Sequence of chain 28.A:
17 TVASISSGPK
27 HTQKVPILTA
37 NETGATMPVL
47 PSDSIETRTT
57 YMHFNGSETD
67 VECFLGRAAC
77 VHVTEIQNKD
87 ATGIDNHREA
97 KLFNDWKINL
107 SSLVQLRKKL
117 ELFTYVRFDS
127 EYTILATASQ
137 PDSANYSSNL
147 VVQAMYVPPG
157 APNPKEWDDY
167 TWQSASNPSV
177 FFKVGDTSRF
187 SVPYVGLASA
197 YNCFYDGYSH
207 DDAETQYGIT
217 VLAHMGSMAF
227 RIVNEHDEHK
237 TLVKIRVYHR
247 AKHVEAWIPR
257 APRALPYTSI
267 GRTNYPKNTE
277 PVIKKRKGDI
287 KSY

Sequence of chain 28.C:
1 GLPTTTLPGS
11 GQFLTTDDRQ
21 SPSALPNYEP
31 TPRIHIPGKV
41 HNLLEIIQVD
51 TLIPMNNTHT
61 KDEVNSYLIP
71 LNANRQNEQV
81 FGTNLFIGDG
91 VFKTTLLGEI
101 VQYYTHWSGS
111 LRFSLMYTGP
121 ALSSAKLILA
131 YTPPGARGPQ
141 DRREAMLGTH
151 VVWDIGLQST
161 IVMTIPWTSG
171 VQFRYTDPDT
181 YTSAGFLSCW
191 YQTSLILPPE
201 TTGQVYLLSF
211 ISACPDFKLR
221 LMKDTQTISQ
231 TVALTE

Binding-site contacts:
Ligand atom N3A contacts residue TYR152 of chain 28.A at 3.5 Å.
Ligand atom C5A contacts residue ALA150 of chain 28.A at 4.0 Å (hydrophobic).
Ligand atom O1B contacts residue TYR128 of chain 28.A at 3.4 Å (h-bond).
Ligand atom O1A contacts residue PHE186 of chain 28.A at 3.0 Å.
Ligand atom C5B contacts residue PHE186 of chain 28.A at 3.9 Å (hydrophobic).
Ligand atom C4 contacts residue LEU106 of chain 28.A at 3.5 Å (hydrophobic).
Ligand atom C3B contacts residue TYR152 of chain 28.A at 3.7 Å (hydrophobic).
Ligand atom C3C contacts residue TYR128 of chain 28.A at 3.4 Å (hydrophobic).
Ligand atom C4C contacts residue VAL188 of chain 28.A at 3.7 Å (hydrophobic).
Ligand atom C1C contacts residue TYR128 of chain 28.A at 3.9 Å (hydrophobic).
Ligand atom C6B contacts residue ILE104 of chain 28.A at 3.6 Å (hydrophobic).
Ligand atom C4C contacts residue VAL191 of chain 28.A at 3.0 Å (hydrophobic).
Ligand atom C1C contacts residue LEU106 of chain 28.A at 4.0 Å (hydrophobic).
Ligand atom N3A contacts residue PHE186 of chain 28.A at 4.0 Å.
Ligand atom C5B contacts residue TYR128 of chain 28.A at 4.0 Å (hydrophobic).
Ligand atom C2C contacts residue TYR197 of chain 28.A at 3.7 Å (hydrophobic).
Ligand atom C3B contacts residue VAL188 of chain 28.A at 3.8 Å (hydrophobic).
Ligand atom C4B contacts residue PHE186 of chain 28.A at 3.6 Å (hydrophobic).
Ligand atom C4A contacts residue PRO174 of chain 28.A at 3.1 Å (hydrophobic).
Ligand atom C5 contacts residue MET221 of chain 28.A at 3.6 Å (hydrophobic).
Ligand atom N3A contacts residue ALA24 of chain 28.C at 3.8 Å.
Ligand atom C5A contacts residue VAL176 of chain 28.A at 3.6 Å (hydrophobic).
Ligand atom C1B contacts residue ILE104 of chain 28.A at 4.0 Å (hydrophobic).
Ligand atom C2C contacts residue MET221 of chain 28.A at 4.0 Å (hydrophobic).
Ligand atom N3A contacts residue PRO174 of chain 28.A at 3.7 Å.
Ligand atom C5B contacts residue MET224 of chain 28.A at 3.8 Å (hydrophobic).
Ligand atom C5A contacts residue PHE186 of chain 28.A at 3.5 Å (hydrophobic).
Ligand atom C4B contacts residue TYR152 of chain 28.A at 3.8 Å (hydrophobic).
Ligand atom N2 contacts residue MET221 of chain 28.A at 3.3 Å (h-bond).
Ligand atom C1B contacts residue TYR128 of chain 28.A at 3.6 Å (hydrophobic).
Ligand atom C5C contacts residue VAL191 of chain 28.A at 3.8 Å (hydrophobic).
Ligand atom C2A contacts residue TYR152 of chain 28.A at 3.6 Å (hydrophobic).
Ligand atom C1C contacts residue MET221 of chain 28.A at 4.0 Å (hydrophobic).
Ligand atom C1B contacts residue VAL188 of chain 28.A at 3.8 Å (hydrophobic).
Ligand atom C6B contacts residue TYR128 of chain 28.A at 3.3 Å (hydrophobic).
Ligand atom C2A contacts residue PHE186 of chain 28.A at 3.3 Å (hydrophobic).
Ligand atom C5C contacts residue VAL188 of chain 28.A at 4.1 Å (hydrophobic).
Ligand atom O1B contacts residue ILE104 of chain 28.A at 3.9 Å.
Ligand atom C2B contacts residue VAL188 of chain 28.A at 3.5 Å (hydrophobic).
Ligand atom O1 contacts residue MET221 of chain 28.A at 2.5 Å (h-bond).

The small molecule below binds the protein below.
Small molecule (SMILES): Cc1cc(CCCCCOc2ccc(C3=NCCO3)cc2)on1